Sequence of chain 1.B:
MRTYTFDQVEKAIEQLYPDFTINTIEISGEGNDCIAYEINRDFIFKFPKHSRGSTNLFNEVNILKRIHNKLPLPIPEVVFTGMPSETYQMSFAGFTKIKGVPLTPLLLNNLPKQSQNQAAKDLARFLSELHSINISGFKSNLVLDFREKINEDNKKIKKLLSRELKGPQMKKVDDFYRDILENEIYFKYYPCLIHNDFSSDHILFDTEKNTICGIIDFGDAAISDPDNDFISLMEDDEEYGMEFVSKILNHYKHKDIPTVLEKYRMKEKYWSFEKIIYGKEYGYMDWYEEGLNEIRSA

The small molecule below binds the protein below.
Small molecule (SMILES): NC[C@H]1O[C@H](O[C@H]2[C@H](O)[C@@H](O[C@H]3O[C@H](CO)[C@@H](O)[C@H](N)[C@H]3O)[C@H](N)C[C@@H]2N)[C@H](N)C[C@@H]1O

Binding-site contacts:
Ligand atom N21 contacts residue GLU235 of chain 1.B at 3.5 Å (salt-bridge).
Ligand atom N33 contacts residue ASP197 of chain 1.B at 3.6 Å (salt-bridge).
Ligand atom N12 contacts residue ASP197 of chain 1.B at 2.7 Å (salt-bridge).
Ligand atom N32 contacts residue GLU238 of chain 1.B at 2.8 Å (salt-bridge).
Ligand atom C32 contacts residue GLU238 of chain 1.B at 3.7 Å.
Ligand atom C31 contacts residue GLU235 of chain 1.B at 3.6 Å.
Ligand atom O62 contacts residue ASP197 of chain 1.B at 3.4 Å (salt-bridge).
Ligand atom C61 contacts residue GLU238 of chain 1.B at 3.3 Å.
Ligand atom C23 contacts residue ASP197 of chain 1.B at 3.7 Å.
Ligand atom C62 contacts residue ASP197 of chain 1.B at 3.9 Å.
Ligand atom N32 contacts residue GLU239 of chain 1.B at 2.9 Å (salt-bridge).
Ligand atom C33 contacts residue ASP197 of chain 1.B at 3.5 Å.
Ligand atom C42 contacts residue GLU238 of chain 1.B at 3.8 Å.
Ligand atom C11 contacts residue TRP271 of chain 1.B at 3.7 Å (hydrophobic).
Ligand atom C32 contacts residue GLU239 of chain 1.B at 3.6 Å.
Ligand atom N32 contacts residue GLU235 of chain 1.B at 2.8 Å (salt-bridge).
Ligand atom O43 contacts residue ASP220 of chain 1.B at 3.2 Å (salt-bridge).
Ligand atom O23 contacts residue ASP197 of chain 1.B at 2.7 Å (salt-bridge).
Ligand atom C63 contacts residue TYR278 of chain 1.B at 3.6 Å (hydrophobic).
Ligand atom O51 contacts residue TRP271 of chain 1.B at 3.5 Å.
Ligand atom C51 contacts residue GLU238 of chain 1.B at 3.8 Å.
Ligand atom C33 contacts residue ASP220 of chain 1.B at 3.1 Å.
Ligand atom N12 contacts residue ASP201 of chain 1.B at 3.8 Å.
Ligand atom N12 contacts residue HIS202 of chain 1.B at 3.8 Å.
Ligand atom C43 contacts residue ASP220 of chain 1.B at 3.8 Å.
Ligand atom N61 contacts residue GLU238 of chain 1.B at 3.2 Å (salt-bridge).
Ligand atom C12 contacts residue ASP197 of chain 1.B at 3.2 Å.
Ligand atom C21 contacts residue TRP271 of chain 1.B at 3.7 Å (hydrophobic).
Ligand atom O53 contacts residue ASN32 of chain 1.B at 3.8 Å.
Ligand atom C22 contacts residue SER199 of chain 1.B at 3.7 Å.
Ligand atom O11 contacts residue GLU235 of chain 1.B at 3.5 Å (salt-bridge).
Ligand atom O43 contacts residue TYR278 of chain 1.B at 3.5 Å.
Ligand atom C22 contacts residue GLU239 of chain 1.B at 3.5 Å.
Ligand atom C12 contacts residue SER199 of chain 1.B at 3.8 Å.
Ligand atom O63 contacts residue TRP271 of chain 1.B at 3.6 Å.
Ligand atom C43 contacts residue TYR278 of chain 1.B at 3.5 Å (hydrophobic).
Ligand atom N33 contacts residue ASP220 of chain 1.B at 2.5 Å (salt-bridge).
Ligand atom N12 contacts residue SER199 of chain 1.B at 3.0 Å (h-bond).
Ligand atom C32 contacts residue GLU235 of chain 1.B at 3.8 Å.
Ligand atom O63 contacts residue TRP287 of chain 1.B at 3.6 Å.